Binding-site contacts:
Ligand atom C7 contacts residue ASN61 of chain 1.C at 3.2 Å.
Ligand atom N2 contacts residue ASN61 of chain 1.C at 2.9 Å (h-bond).
Ligand atom C8 contacts residue PHE59 of chain 1.C at 3.8 Å (hydrophobic).
Ligand atom C1 contacts residue ASN61 of chain 1.C at 1.5 Å.
Ligand atom C8 contacts residue SER60 of chain 1.C at 4.2 Å.
Ligand atom C8 contacts residue ASN61 of chain 1.C at 4.4 Å.
Ligand atom C5 contacts residue ASN61 of chain 1.C at 3.7 Å.
Ligand atom O5 contacts residue ASN61 of chain 1.C at 2.4 Å (h-bond).
Ligand atom C4 contacts residue ASN61 of chain 1.C at 4.3 Å.
Ligand atom O7 contacts residue ASN61 of chain 1.C at 3.2 Å (h-bond).
Ligand atom C3 contacts residue ASN61 of chain 1.C at 3.8 Å.
Ligand atom C2 contacts residue ASN61 of chain 1.C at 2.5 Å.

A protein and the small-molecule ligand that binds it are described below.
Small molecule (SMILES): CC(=O)N[C@@H]1[C@@H](O)[C@H](O)[C@@H](CO)O[C@H]1O

Sequence of chain 1.C:
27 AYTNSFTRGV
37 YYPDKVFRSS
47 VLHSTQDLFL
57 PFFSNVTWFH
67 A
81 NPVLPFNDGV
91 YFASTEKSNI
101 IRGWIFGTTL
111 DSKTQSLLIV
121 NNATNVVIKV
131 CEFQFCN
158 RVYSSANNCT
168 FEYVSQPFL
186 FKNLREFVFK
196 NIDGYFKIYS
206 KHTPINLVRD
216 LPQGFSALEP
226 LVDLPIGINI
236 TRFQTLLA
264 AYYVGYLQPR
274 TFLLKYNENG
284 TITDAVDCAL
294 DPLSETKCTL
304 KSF